Binding-site contacts:
Ligand atom C3 contacts residue LEU919 of chain 1.J at 4.4 Å (hydrophobic).
Ligand atom C7 contacts residue ASN714 of chain 1.J at 3.4 Å.
Ligand atom C5 contacts residue LEU919 of chain 1.J at 4.3 Å (hydrophobic).
Ligand atom C4 contacts residue ASN714 of chain 1.J at 4.1 Å.
Ligand atom O6 contacts residue GLN1068 of chain 1.J at 4.4 Å.
Ligand atom O5 contacts residue GLN923 of chain 1.J at 4.0 Å.
Ligand atom N2 contacts residue ASN714 of chain 1.J at 3.0 Å (h-bond).
Ligand atom O7 contacts residue ASN714 of chain 1.J at 3.6 Å (h-bond).
Ligand atom C1 contacts residue ASN714 of chain 1.J at 1.4 Å.
Ligand atom C1 contacts residue GLN1068 of chain 1.J at 4.4 Å.
Ligand atom C3 contacts residue ASN714 of chain 1.J at 3.7 Å.
Ligand atom C1 contacts residue LEU919 of chain 1.J at 4.1 Å (hydrophobic).
Ligand atom C7 contacts residue GLN1068 of chain 1.J at 4.3 Å.
Ligand atom C2 contacts residue ASN714 of chain 1.J at 2.4 Å.
Ligand atom C1 contacts residue GLN923 of chain 1.J at 4.4 Å.
Ligand atom C5 contacts residue ASN714 of chain 1.J at 3.6 Å.
Ligand atom C6 contacts residue GLN923 of chain 1.J at 4.1 Å.
Ligand atom C8 contacts residue THR713 of chain 1.J at 4.0 Å.
Ligand atom O4 contacts residue LEU919 of chain 1.J at 4.4 Å.
Ligand atom O5 contacts residue ASN714 of chain 1.J at 2.3 Å (h-bond).
Ligand atom O5 contacts residue GLN1068 of chain 1.J at 4.1 Å.
Ligand atom C8 contacts residue ASN714 of chain 1.J at 3.8 Å.
Ligand atom C5 contacts residue GLN923 of chain 1.J at 3.8 Å.
Ligand atom N2 contacts residue LEU919 of chain 1.J at 4.4 Å.
Ligand atom O7 contacts residue GLN1068 of chain 1.J at 3.5 Å (h-bond).

A protein and the small-molecule ligand that binds it are described below.
Small molecule (SMILES): CC(=O)N[C@@H]1[C@@H](O)[C@H](O)[C@@H](CO)O[C@H]1O

Sequence of chain 1.J:
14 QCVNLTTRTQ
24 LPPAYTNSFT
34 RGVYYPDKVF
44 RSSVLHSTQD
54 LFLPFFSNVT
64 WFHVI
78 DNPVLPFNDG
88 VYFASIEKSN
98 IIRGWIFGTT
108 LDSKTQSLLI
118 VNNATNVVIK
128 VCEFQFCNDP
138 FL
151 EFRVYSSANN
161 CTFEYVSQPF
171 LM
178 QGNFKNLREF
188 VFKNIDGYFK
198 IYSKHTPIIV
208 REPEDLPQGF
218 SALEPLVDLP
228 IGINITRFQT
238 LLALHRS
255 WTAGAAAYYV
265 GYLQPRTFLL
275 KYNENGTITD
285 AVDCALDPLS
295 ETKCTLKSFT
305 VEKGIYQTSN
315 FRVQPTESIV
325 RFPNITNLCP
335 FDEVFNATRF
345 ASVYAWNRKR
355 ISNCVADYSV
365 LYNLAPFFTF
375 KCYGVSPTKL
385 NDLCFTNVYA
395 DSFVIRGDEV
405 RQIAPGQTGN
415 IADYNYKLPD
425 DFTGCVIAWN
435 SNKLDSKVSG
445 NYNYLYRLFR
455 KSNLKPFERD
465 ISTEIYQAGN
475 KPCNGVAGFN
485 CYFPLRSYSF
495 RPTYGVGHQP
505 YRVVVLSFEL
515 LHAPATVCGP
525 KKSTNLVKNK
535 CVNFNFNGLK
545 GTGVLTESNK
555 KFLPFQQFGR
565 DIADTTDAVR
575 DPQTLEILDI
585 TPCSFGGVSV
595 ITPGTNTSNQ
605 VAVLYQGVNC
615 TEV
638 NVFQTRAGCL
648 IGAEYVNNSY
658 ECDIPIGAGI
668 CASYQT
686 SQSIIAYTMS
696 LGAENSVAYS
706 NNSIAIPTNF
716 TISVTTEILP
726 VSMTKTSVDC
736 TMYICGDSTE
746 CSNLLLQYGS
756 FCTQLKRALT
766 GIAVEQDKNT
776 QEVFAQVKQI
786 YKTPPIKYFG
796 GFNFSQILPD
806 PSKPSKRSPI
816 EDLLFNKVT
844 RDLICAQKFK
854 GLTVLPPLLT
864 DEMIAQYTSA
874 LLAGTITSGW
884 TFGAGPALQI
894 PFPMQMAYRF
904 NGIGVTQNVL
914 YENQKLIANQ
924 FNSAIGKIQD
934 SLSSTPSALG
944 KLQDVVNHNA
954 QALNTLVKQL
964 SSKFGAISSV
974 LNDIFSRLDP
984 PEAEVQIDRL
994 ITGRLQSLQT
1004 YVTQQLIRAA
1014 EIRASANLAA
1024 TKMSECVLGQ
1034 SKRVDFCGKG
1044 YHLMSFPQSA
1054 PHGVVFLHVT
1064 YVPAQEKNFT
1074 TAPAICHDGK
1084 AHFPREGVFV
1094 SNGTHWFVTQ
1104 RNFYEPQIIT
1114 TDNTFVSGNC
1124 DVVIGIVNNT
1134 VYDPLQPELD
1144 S